Binding-site contacts:
Ligand atom C1 contacts residue THR248 of chain 3.A at 3.4 Å.
Ligand atom C1 contacts residue ASN249 of chain 3.A at 4.2 Å.
Ligand atom O6 contacts residue THR248 of chain 3.A at 3.9 Å.
Ligand atom C5 contacts residue ASN249 of chain 3.A at 4.4 Å.
Ligand atom O5 contacts residue ASN246 of chain 3.A at 2.4 Å (h-bond).
Ligand atom C7 contacts residue ASN246 of chain 3.A at 3.8 Å.
Ligand atom O5 contacts residue THR248 of chain 3.A at 3.0 Å (h-bond).
Ligand atom C1 contacts residue ASN246 of chain 3.A at 1.4 Å.
Ligand atom C6 contacts residue THR248 of chain 3.A at 3.4 Å.
Ligand atom C3 contacts residue ASN246 of chain 3.A at 3.8 Å.
Ligand atom O5 contacts residue ASN249 of chain 3.A at 3.4 Å.
Ligand atom C5 contacts residue ASN246 of chain 3.A at 3.7 Å.
Ligand atom C5 contacts residue THR248 of chain 3.A at 3.1 Å.
Ligand atom C2 contacts residue ASN246 of chain 3.A at 2.5 Å.
Ligand atom N2 contacts residue ASN246 of chain 3.A at 2.8 Å (h-bond).
Ligand atom O7 contacts residue ASN246 of chain 3.A at 4.3 Å.
Ligand atom O4 contacts residue HIS147 of chain 3.H at 4.2 Å.
Ligand atom C4 contacts residue THR248 of chain 3.A at 4.5 Å.
Ligand atom C6 contacts residue ASN249 of chain 3.A at 4.0 Å.
Ligand atom C4 contacts residue ASN246 of chain 3.A at 4.3 Å.

A protein and the small-molecule ligand that binds it are described below.
Small molecule (SMILES): CC(=O)N[C@H]1[C@H](O[C@H]2[C@H](O)[C@@H](NC(C)=O)CO[C@@H]2CO)O[C@H](CO)[C@@H](O[C@@H]2O[C@H](CO[C@H]3O[C@H](CO)[C@@H](O)[C@H](O)[C@@H]3O)[C@@H](O)[C@H](O[C@H]3O[C@H](CO)[C@@H](O)[C@H](O)[C@@H]3O)[C@@H]2O)[C@@H]1O

Sequence of chain 3.H:
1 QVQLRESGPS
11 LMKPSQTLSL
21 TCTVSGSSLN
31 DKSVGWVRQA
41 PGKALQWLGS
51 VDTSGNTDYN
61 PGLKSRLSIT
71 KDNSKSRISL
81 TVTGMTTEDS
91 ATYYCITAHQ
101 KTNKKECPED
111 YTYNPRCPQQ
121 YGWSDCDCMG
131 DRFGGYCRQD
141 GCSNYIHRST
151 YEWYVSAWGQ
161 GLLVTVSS

Sequence of chain 3.A:
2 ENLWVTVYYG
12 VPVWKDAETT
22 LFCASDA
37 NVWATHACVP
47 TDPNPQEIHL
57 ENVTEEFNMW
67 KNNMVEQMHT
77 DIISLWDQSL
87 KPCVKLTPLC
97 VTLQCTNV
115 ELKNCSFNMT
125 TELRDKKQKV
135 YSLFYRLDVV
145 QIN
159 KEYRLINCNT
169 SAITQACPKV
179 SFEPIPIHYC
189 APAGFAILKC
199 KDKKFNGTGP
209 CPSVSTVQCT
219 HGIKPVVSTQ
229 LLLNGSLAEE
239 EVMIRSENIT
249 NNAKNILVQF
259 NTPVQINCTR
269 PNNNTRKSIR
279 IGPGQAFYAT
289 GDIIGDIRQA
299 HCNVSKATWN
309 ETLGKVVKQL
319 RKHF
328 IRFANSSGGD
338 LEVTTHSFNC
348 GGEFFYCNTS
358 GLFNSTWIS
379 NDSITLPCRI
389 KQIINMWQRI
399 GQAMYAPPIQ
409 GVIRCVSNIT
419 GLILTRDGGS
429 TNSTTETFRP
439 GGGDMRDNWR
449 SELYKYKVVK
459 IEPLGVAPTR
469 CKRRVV